Binding-site contacts:
Ligand atom C7 contacts residue ASN24 of chain 1.H at 4.2 Å.
Ligand atom C5 contacts residue GLN152 of chain 1.H at 3.8 Å.
Ligand atom N2 contacts residue ASN44 of chain 1.H at 3.1 Å (h-bond).
Ligand atom O4 contacts residue ALA150 of chain 1.H at 3.9 Å.
Ligand atom O7 contacts residue ASN24 of chain 1.H at 4.4 Å.
Ligand atom C8 contacts residue ASN24 of chain 1.H at 3.2 Å.
Ligand atom C1 contacts residue ALA150 of chain 1.H at 3.9 Å (hydrophobic).
Ligand atom C4 contacts residue ASN44 of chain 1.H at 4.1 Å.
Ligand atom C3 contacts residue ASN44 of chain 1.H at 3.8 Å.
Ligand atom O5 contacts residue ASN44 of chain 1.H at 2.2 Å (h-bond).
Ligand atom C8 contacts residue TYR151 of chain 1.H at 3.8 Å (hydrophobic).
Ligand atom C2 contacts residue ASN44 of chain 1.H at 2.5 Å.
Ligand atom C1 contacts residue ASN44 of chain 1.H at 1.4 Å.
Ligand atom C1 contacts residue GLN152 of chain 1.H at 3.9 Å.
Ligand atom C4 contacts residue ALA150 of chain 1.H at 4.2 Å (hydrophobic).
Ligand atom C5 contacts residue ALA150 of chain 1.H at 3.7 Å (hydrophobic).
Ligand atom C6 contacts residue GLN152 of chain 1.H at 3.5 Å.
Ligand atom O5 contacts residue ALA150 of chain 1.H at 4.0 Å.
Ligand atom C5 contacts residue ASN44 of chain 1.H at 3.6 Å.
Ligand atom O5 contacts residue GLN152 of chain 1.H at 3.0 Å (h-bond).
Ligand atom O7 contacts residue ASN44 of chain 1.H at 3.7 Å.
Ligand atom C7 contacts residue ASN44 of chain 1.H at 3.6 Å.
Ligand atom C3 contacts residue ALA150 of chain 1.H at 3.9 Å (hydrophobic).
Ligand atom C6 contacts residue ALA150 of chain 1.H at 4.5 Å (hydrophobic).

Sequence of chain 1.H:
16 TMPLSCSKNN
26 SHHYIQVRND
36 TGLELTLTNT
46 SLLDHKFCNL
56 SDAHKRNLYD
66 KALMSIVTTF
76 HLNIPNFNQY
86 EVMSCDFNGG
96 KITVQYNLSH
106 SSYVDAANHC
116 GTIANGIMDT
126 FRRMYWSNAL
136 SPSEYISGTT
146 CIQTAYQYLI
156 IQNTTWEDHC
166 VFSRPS

This protein binds this small molecule.
Small molecule (SMILES): CC(=O)N[C@@H]1[C@@H](O)[C@H](O)[C@@H](CO)O[C@H]1O